The small molecule below binds the protein below.
Small molecule (SMILES): CC(=O)N[C@@H]1[C@@H](O)[C@H](O)[C@@H](CO)O[C@H]1O

Binding-site contacts:
Ligand atom N2 contacts residue ASN59 of chain 1.A at 2.8 Å (h-bond).
Ligand atom O7 contacts residue ASN59 of chain 1.A at 4.3 Å.
Ligand atom C6 contacts residue THR62 of chain 1.A at 4.3 Å.
Ligand atom C2 contacts residue ASN59 of chain 1.A at 2.4 Å.
Ligand atom C5 contacts residue SER61 of chain 1.A at 3.7 Å.
Ligand atom O5 contacts residue SER61 of chain 1.A at 3.4 Å (h-bond).
Ligand atom C4 contacts residue ASN59 of chain 1.A at 4.3 Å.
Ligand atom C7 contacts residue ASN59 of chain 1.A at 3.4 Å.
Ligand atom C8 contacts residue ASN59 of chain 1.A at 3.7 Å.
Ligand atom C5 contacts residue ASN59 of chain 1.A at 3.8 Å.
Ligand atom C1 contacts residue ASN59 of chain 1.A at 1.4 Å.
Ligand atom O6 contacts residue THR62 of chain 1.A at 4.0 Å.
Ligand atom C1 contacts residue SER61 of chain 1.A at 3.3 Å.
Ligand atom C3 contacts residue ASN59 of chain 1.A at 3.8 Å.
Ligand atom O5 contacts residue ASN59 of chain 1.A at 2.5 Å (h-bond).

Sequence of chain 1.A:
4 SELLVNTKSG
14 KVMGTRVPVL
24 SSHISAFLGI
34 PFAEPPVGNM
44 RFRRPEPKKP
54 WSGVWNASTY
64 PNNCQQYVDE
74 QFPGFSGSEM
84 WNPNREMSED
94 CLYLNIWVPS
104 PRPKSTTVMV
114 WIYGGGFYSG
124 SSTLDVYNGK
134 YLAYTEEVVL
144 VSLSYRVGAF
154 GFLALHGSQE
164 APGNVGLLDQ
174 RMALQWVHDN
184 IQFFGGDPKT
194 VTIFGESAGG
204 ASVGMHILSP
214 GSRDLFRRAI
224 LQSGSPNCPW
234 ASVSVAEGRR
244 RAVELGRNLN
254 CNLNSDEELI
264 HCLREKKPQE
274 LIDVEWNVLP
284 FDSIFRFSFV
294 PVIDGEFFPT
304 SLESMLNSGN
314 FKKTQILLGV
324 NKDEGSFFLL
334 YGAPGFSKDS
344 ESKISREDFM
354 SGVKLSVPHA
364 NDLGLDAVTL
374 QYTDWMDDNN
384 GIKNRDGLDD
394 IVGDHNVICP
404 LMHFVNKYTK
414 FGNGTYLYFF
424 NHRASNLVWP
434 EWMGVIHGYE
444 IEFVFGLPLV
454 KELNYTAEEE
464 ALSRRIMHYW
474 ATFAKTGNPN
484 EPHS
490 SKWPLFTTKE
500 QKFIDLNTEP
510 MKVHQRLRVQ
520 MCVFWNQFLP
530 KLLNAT